Sequence of chain 1.A:
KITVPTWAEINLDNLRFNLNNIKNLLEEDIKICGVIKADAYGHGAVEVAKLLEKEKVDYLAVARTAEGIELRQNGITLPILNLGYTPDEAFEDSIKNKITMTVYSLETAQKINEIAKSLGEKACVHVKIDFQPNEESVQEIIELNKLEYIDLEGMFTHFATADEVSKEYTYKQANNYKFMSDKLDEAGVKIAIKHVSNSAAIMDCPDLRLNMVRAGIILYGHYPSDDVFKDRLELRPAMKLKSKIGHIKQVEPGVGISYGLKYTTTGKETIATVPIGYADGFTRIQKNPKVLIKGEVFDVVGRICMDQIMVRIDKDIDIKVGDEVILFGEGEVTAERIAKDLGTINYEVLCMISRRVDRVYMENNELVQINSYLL

A protein and the small-molecule ligand that binds it are described below.
Small molecule (SMILES): Cc1ncc(COP(=O)(O)O)c(CN[C@@H]2CONC2=O)c1O

Binding-site contacts:
Ligand atom C6 contacts residue HIS167 of chain 1.A at 3.5 Å.
Ligand atom C4A contacts residue LYS39 of chain 1.A at 3.1 Å.
Ligand atom C5A contacts residue TYR43 of chain 1.A at 3.6 Å (hydrophobic).
Ligand atom C5 contacts residue HIS167 of chain 1.A at 3.7 Å.
Ligand atom P contacts residue TYR43 of chain 1.A at 3.8 Å.
Ligand atom O1P contacts residue GLY225 of chain 1.A at 3.1 Å (h-bond).
Ligand atom C3 contacts residue LYS39 of chain 1.A at 3.8 Å.
Ligand atom O1P contacts residue ILE226 of chain 1.A at 3.6 Å (h-bond).
Ligand atom C3 contacts residue HIS167 of chain 1.A at 3.5 Å.
Ligand atom N contacts residue LYS39 of chain 1.A at 3.2 Å (salt-bridge).
Ligand atom CB contacts residue TYR356 of chain 1.A at 3.5 Å (hydrophobic).
Ligand atom C2A contacts residue LEU85 of chain 1.A at 3.8 Å (hydrophobic).
Ligand atom O4P contacts residue TYR43 of chain 1.A at 3.8 Å.
Ligand atom C2 contacts residue HIS167 of chain 1.A at 3.4 Å.
Ligand atom O2P contacts residue TYR43 of chain 1.A at 2.6 Å (h-bond).
Ligand atom P contacts residue TYR356 of chain 1.A at 3.5 Å.
Ligand atom ND contacts residue TYR287 of chain 1.B at 3.4 Å (h-bond).
Ligand atom O contacts residue CYS314 of chain 1.B at 3.5 Å.
Ligand atom O2P contacts residue GLY225 of chain 1.A at 3.5 Å.
Ligand atom N1 contacts residue HIS167 of chain 1.A at 3.4 Å.
Ligand atom O3 contacts residue HIS167 of chain 1.A at 3.8 Å.
Ligand atom P contacts residue SER208 of chain 1.A at 3.5 Å.
Ligand atom O3 contacts residue LYS39 of chain 1.A at 3.8 Å.
Ligand atom N1 contacts residue ARG223 of chain 1.A at 3.2 Å (salt-bridge).
Ligand atom OG contacts residue TYR287 of chain 1.B at 3.5 Å (h-bond).
Ligand atom C contacts residue MET315 of chain 1.B at 3.7 Å (hydrophobic).
Ligand atom O3P contacts residue TYR356 of chain 1.A at 2.5 Å (h-bond).
Ligand atom C6 contacts residue ARG223 of chain 1.A at 3.8 Å.
Ligand atom C4 contacts residue HIS167 of chain 1.A at 3.7 Å.
Ligand atom C4 contacts residue LYS39 of chain 1.A at 3.5 Å.
Ligand atom C2A contacts residue HIS167 of chain 1.A at 3.8 Å.
Ligand atom CA contacts residue LYS39 of chain 1.A at 3.5 Å.
Ligand atom O contacts residue MET315 of chain 1.B at 3.2 Å (h-bond).
Ligand atom O2P contacts residue TYR356 of chain 1.A at 3.2 Å.
Ligand atom ND contacts residue MET315 of chain 1.B at 3.9 Å.
Ligand atom O1P contacts residue SER208 of chain 1.A at 2.4 Å (h-bond).
Ligand atom O2P contacts residue ILE226 of chain 1.A at 2.9 Å (h-bond).
Ligand atom P contacts residue ILE226 of chain 1.A at 3.7 Å.
Ligand atom C2 contacts residue LEU85 of chain 1.A at 3.8 Å (hydrophobic).
Ligand atom C4A contacts residue TYR43 of chain 1.A at 3.5 Å (hydrophobic).

Sequence of chain 1.B:
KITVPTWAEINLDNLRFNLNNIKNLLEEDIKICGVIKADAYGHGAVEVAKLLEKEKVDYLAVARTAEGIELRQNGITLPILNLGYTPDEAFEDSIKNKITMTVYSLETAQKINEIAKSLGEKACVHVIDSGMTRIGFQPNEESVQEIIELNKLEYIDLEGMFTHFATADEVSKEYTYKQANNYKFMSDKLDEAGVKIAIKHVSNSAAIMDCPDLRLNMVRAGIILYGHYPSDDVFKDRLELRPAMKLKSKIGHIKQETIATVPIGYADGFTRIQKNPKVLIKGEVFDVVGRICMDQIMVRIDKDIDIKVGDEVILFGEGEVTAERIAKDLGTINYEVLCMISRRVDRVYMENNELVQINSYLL